Binding-site contacts:
Ligand atom C06 contacts residue LEU145 of chain 1.A at 3.4 Å (hydrophobic).
Ligand atom C23 contacts residue TYR87 of chain 1.A at 3.3 Å (hydrophobic).
Ligand atom C12 contacts residue GLY91 of chain 1.A at 3.4 Å.
Ligand atom C07 contacts residue ALA35 of chain 1.A at 3.7 Å (hydrophobic).
Ligand atom O02 contacts residue LYS37 of chain 1.A at 3.6 Å.
Ligand atom C11 contacts residue VAL16 of chain 1.A at 3.8 Å (hydrophobic).
Ligand atom C13 contacts residue GLY91 of chain 1.A at 3.5 Å.
Ligand atom C11 contacts residue GLY91 of chain 1.A at 3.8 Å.
Ligand atom C29 contacts residue ALA155 of chain 1.A at 3.8 Å (hydrophobic).
Ligand atom N08 contacts residue TYR87 of chain 1.A at 3.8 Å.
Ligand atom O31 contacts residue LYS37 of chain 1.A at 3.5 Å.
Ligand atom C23 contacts residue VAL16 of chain 1.A at 3.7 Å (hydrophobic).
Ligand atom O02 contacts residue THR85 of chain 1.A at 3.9 Å.
Ligand atom C32 contacts residue ASP156 of chain 1.A at 3.7 Å.
Ligand atom C23 contacts residue HIS88 of chain 1.A at 3.7 Å.
Ligand atom C10 contacts residue LEU145 of chain 1.A at 3.4 Å (hydrophobic).
Ligand atom C09 contacts residue HIS88 of chain 1.A at 3.1 Å.
Ligand atom C22 contacts residue TYR87 of chain 1.A at 3.1 Å (hydrophobic).
Ligand atom C29 contacts residue LYS142 of chain 1.A at 3.4 Å.
Ligand atom C21 contacts residue GLU89 of chain 1.A at 3.6 Å.
Ligand atom C24 contacts residue LEU145 of chain 1.A at 3.5 Å (hydrophobic).
Ligand atom C16 contacts residue VAL16 of chain 1.A at 3.7 Å (hydrophobic).
Ligand atom C01 contacts residue LYS37 of chain 1.A at 3.5 Å.
Ligand atom C22 contacts residue VAL16 of chain 1.A at 3.6 Å (hydrophobic).
Ligand atom N08 contacts residue LEU145 of chain 1.A at 3.3 Å.
Ligand atom C01 contacts residue LEU83 of chain 1.A at 3.4 Å (hydrophobic).
Ligand atom C14 contacts residue VAL16 of chain 1.A at 3.8 Å (hydrophobic).
Ligand atom C07 contacts residue LEU145 of chain 1.A at 3.4 Å (hydrophobic).
Ligand atom N08 contacts residue HIS88 of chain 1.A at 3.0 Å (h-bond).
Ligand atom C09 contacts residue LEU145 of chain 1.A at 3.3 Å (hydrophobic).
Ligand atom C29 contacts residue ASN143 of chain 1.A at 3.6 Å.
Ligand atom C11 contacts residue HIS88 of chain 1.A at 3.9 Å.
Ligand atom C01 contacts residue THR85 of chain 1.A at 3.4 Å.
Ligand atom C01 contacts residue ALA35 of chain 1.A at 3.6 Å (hydrophobic).
Ligand atom C04 contacts residue THR85 of chain 1.A at 3.8 Å.
Ligand atom C04 contacts residue VAL24 of chain 1.A at 3.8 Å (hydrophobic).
Ligand atom C07 contacts residue HIS86 of chain 1.A at 3.9 Å.
Ligand atom C04 contacts residue ALA35 of chain 1.A at 3.8 Å (hydrophobic).
Ligand atom C25 contacts residue VAL24 of chain 1.A at 3.8 Å (hydrophobic).
Ligand atom C09 contacts residue TYR87 of chain 1.A at 3.9 Å (hydrophobic).

The small molecule below binds the protein below.
Small molecule (SMILES): COc1cc(-c2cncc(-c3ccc(C4CCN(C)CC4)cc3)c2C)cc(OC)c1OC

Sequence of chain 1.A:
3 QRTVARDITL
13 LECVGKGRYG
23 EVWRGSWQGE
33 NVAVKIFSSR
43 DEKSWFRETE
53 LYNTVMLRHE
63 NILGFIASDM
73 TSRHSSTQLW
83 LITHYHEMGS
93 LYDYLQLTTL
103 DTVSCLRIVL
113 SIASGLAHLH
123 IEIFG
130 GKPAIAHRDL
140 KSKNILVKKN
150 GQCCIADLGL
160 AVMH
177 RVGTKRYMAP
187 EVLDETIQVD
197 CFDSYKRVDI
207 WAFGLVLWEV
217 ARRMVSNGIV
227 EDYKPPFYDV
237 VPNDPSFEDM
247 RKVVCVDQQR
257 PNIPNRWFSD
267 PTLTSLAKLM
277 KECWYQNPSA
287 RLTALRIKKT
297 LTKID